Sequence of chain 29.D:
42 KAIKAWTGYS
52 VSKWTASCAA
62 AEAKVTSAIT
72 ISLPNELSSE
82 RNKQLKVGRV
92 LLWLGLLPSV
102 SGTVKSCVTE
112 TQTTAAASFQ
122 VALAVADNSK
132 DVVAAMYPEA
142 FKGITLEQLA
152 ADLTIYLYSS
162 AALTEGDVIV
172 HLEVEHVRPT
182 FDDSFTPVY

The protein below binds the small molecule below.
Small molecule (SMILES): Nc1ncnc2c1ncn2[C@@H]1O[C@H](COO[C@@H]2C[C@@H](CO[P](=O)(O)O[C@H]3[C@@H](O)[C@H](n4cnc5c(N)ncnc54)O[C@@H]3COP(=O)=O)O[C@H]2n2ccc(=O)[nH]c2=O)[C@@H](OOP(O)OC[C@H]2O[C@@H](n3ccc(=O)[nH]c3=O)[C@H](O)[C@@H]2O)[C@H]1O.Op1oo1

Binding-site contacts:
Ligand atom N6 contacts residue TRP47 of chain 29.D at 3.8 Å.
Ligand atom N6 contacts residue THR48 of chain 29.D at 3.3 Å (h-bond).
Ligand atom OP2 contacts residue GLY49 of chain 29.E at 4.2 Å.
Ligand atom C6 contacts residue THR48 of chain 29.D at 4.2 Å.
Ligand atom N1 contacts residue THR48 of chain 29.D at 4.0 Å.
Ligand atom O4' contacts residue TRP47 of chain 29.D at 4.1 Å.
Ligand atom C2 contacts residue TRP47 of chain 29.D at 4.2 Å (hydrophobic).
Ligand atom C8 contacts residue TRP47 of chain 29.D at 3.8 Å (hydrophobic).
Ligand atom C6 contacts residue TRP47 of chain 29.D at 3.9 Å (hydrophobic).
Ligand atom C5 contacts residue TRP47 of chain 29.D at 3.8 Å (hydrophobic).
Ligand atom O4' contacts residue LYS143 of chain 29.D at 4.1 Å.
Ligand atom C5' contacts residue VAL178 of chain 29.E at 4.5 Å (hydrophobic).
Ligand atom N9 contacts residue TRP47 of chain 29.D at 3.9 Å.
Ligand atom N3 contacts residue TRP47 of chain 29.D at 4.1 Å.
Ligand atom N7 contacts residue TRP47 of chain 29.D at 3.7 Å.
Ligand atom OP2 contacts residue VAL178 of chain 29.E at 4.5 Å.
Ligand atom C1' contacts residue TRP47 of chain 29.D at 4.3 Å (hydrophobic).
Ligand atom C4 contacts residue TRP47 of chain 29.D at 3.9 Å (hydrophobic).
Ligand atom N6 contacts residue TYR50 of chain 29.D at 4.2 Å.
Ligand atom N1 contacts residue TRP47 of chain 29.D at 4.3 Å.

Sequence of chain 29.E:
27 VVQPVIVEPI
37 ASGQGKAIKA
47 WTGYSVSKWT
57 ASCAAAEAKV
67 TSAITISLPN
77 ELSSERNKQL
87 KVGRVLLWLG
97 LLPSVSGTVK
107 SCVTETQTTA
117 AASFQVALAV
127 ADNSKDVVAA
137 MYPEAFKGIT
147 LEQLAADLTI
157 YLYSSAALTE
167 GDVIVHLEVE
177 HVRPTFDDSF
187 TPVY